The small molecule below binds the protein below.
Small molecule (SMILES): CC(=O)N[C@@H]1[C@@H](O)[C@H](O)[C@@H](CO)O[C@H]1O

Binding-site contacts:
Ligand atom C3 contacts residue ASN560 of chain 1.A at 3.8 Å.
Ligand atom C6 contacts residue GLN559 of chain 1.A at 4.0 Å.
Ligand atom O5 contacts residue ASN560 of chain 1.A at 2.3 Å (h-bond).
Ligand atom C8 contacts residue SER526 of chain 1.A at 4.2 Å.
Ligand atom O5 contacts residue GLN559 of chain 1.A at 4.2 Å.
Ligand atom C7 contacts residue ASN560 of chain 1.A at 3.5 Å.
Ligand atom C8 contacts residue THR529 of chain 1.A at 3.4 Å.
Ligand atom C5 contacts residue GLN559 of chain 1.A at 4.2 Å.
Ligand atom C1 contacts residue ASN560 of chain 1.A at 1.4 Å.
Ligand atom C5 contacts residue ASN560 of chain 1.A at 3.6 Å.
Ligand atom C2 contacts residue ASN560 of chain 1.A at 2.6 Å.
Ligand atom O6 contacts residue GLN559 of chain 1.A at 4.2 Å.
Ligand atom C7 contacts residue THR529 of chain 1.A at 4.3 Å.
Ligand atom O7 contacts residue ASN560 of chain 1.A at 3.5 Å (h-bond).
Ligand atom N2 contacts residue ASN560 of chain 1.A at 3.1 Å (h-bond).
Ligand atom C4 contacts residue ASN560 of chain 1.A at 4.3 Å.

Sequence of chain 1.A:
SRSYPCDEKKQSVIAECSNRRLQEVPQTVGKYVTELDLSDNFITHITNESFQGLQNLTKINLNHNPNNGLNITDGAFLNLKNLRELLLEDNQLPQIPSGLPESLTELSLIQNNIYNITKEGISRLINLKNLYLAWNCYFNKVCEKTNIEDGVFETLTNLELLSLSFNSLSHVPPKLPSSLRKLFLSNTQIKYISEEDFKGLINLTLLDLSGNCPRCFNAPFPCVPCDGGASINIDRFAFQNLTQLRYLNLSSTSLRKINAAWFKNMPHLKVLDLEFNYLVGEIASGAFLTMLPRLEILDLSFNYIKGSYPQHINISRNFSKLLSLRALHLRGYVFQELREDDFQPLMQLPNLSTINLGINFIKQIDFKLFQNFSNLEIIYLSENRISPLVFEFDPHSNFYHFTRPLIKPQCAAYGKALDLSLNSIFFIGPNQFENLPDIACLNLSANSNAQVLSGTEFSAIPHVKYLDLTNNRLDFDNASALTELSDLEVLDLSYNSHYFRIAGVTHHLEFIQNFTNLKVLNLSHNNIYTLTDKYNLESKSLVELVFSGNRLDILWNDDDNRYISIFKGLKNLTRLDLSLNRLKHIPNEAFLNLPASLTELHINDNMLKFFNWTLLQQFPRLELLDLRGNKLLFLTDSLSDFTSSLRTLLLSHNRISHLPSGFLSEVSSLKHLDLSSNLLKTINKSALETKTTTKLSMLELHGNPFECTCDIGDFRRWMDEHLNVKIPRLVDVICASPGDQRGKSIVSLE